Binding-site contacts:
Ligand atom O3 contacts residue LYS10 of chain 1.D at 4.4 Å.
Ligand atom C8 contacts residue ALA234 of chain 1.B at 3.5 Å (hydrophobic).
Ligand atom C4 contacts residue GLU211 of chain 1.B at 4.5 Å.
Ligand atom C2 contacts residue ASN235 of chain 1.B at 2.4 Å.
Ligand atom O6 contacts residue PRO7 of chain 1.D at 4.4 Å.
Ligand atom O4 contacts residue LYS10 of chain 1.D at 4.0 Å.
Ligand atom C7 contacts residue ALA234 of chain 1.B at 4.3 Å (hydrophobic).
Ligand atom N2 contacts residue MET258 of chain 1.B at 4.4 Å.
Ligand atom C3 contacts residue ASN235 of chain 1.B at 3.8 Å.
Ligand atom C8 contacts residue ASN232 of chain 1.B at 4.2 Å.
Ligand atom C8 contacts residue SER256 of chain 1.B at 4.1 Å.
Ligand atom O5 contacts residue GLU211 of chain 1.B at 3.8 Å.
Ligand atom N2 contacts residue ASN235 of chain 1.B at 2.9 Å (h-bond).
Ligand atom C2 contacts residue LYS10 of chain 1.D at 3.6 Å.
Ligand atom C1 contacts residue ASN235 of chain 1.B at 1.4 Å.
Ligand atom C8 contacts residue PRO7 of chain 1.D at 4.0 Å (hydrophobic).
Ligand atom C8 contacts residue TYR254 of chain 1.B at 4.2 Å (hydrophobic).
Ligand atom C7 contacts residue PRO7 of chain 1.D at 4.0 Å (hydrophobic).
Ligand atom C1 contacts residue GLU211 of chain 1.B at 4.3 Å.
Ligand atom C5 contacts residue ASN235 of chain 1.B at 3.6 Å.
Ligand atom O7 contacts residue PRO7 of chain 1.D at 3.3 Å.
Ligand atom N2 contacts residue LYS10 of chain 1.D at 3.5 Å (salt-bridge).
Ligand atom C4 contacts residue ASN235 of chain 1.B at 4.2 Å.
Ligand atom O5 contacts residue ASN235 of chain 1.B at 2.3 Å (h-bond).
Ligand atom C7 contacts residue ASN235 of chain 1.B at 4.1 Å.
Ligand atom C1 contacts residue LYS10 of chain 1.D at 4.5 Å.
Ligand atom C2 contacts residue GLU211 of chain 1.B at 4.2 Å.
Ligand atom N2 contacts residue ALA234 of chain 1.B at 4.0 Å.

Sequence of chain 1.D:
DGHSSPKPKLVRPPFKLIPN

A protein and the small-molecule ligand that binds it are described below.
Small molecule (SMILES): CC(=O)N[C@H]1[C@H](O[C@H]2[C@H](O)[C@@H](NC(C)=O)CO[C@@H]2CO)O[C@H](CO)[C@@H](O)[C@@H]1O

Sequence of chain 1.B:
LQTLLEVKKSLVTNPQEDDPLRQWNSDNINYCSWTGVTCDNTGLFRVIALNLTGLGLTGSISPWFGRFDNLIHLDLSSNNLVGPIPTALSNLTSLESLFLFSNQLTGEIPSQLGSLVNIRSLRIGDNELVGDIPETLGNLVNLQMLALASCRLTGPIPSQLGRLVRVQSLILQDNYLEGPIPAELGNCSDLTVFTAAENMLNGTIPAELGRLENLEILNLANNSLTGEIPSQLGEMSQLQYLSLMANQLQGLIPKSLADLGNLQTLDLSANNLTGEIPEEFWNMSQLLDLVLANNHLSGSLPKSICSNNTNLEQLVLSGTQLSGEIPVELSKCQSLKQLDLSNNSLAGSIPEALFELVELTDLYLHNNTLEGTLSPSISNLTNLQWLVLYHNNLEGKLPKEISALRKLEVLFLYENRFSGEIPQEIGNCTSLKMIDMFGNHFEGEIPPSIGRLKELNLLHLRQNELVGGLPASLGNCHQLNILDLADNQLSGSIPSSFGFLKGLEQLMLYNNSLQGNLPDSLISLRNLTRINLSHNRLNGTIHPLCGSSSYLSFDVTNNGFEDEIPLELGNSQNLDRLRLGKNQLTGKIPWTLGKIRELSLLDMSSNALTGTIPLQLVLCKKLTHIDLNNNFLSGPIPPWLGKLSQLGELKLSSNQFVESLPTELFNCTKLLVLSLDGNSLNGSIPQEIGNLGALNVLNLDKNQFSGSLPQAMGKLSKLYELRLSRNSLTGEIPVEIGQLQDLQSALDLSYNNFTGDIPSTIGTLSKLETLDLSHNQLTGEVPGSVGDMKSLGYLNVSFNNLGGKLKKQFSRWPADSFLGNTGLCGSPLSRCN